Binding-site contacts:
Ligand atom C1 contacts residue GOL1 of chain 1.E at 4.1 Å.
Ligand atom C3 contacts residue MET95 of chain 1.A at 3.7 Å (hydrophobic).
Ligand atom F1 contacts residue ILE69 of chain 1.A at 3.9 Å.
Ligand atom O2 contacts residue PRO58 of chain 1.A at 3.9 Å.
Ligand atom C contacts residue GOL1 of chain 1.E at 4.1 Å.
Ligand atom F2 contacts residue PRO58 of chain 1.A at 3.5 Å.
Ligand atom C2 contacts residue PRO58 of chain 1.A at 4.3 Å (hydrophobic).
Ligand atom C contacts residue ALA55 of chain 1.A at 4.5 Å (hydrophobic).
Ligand atom F1 contacts residue VAL61 of chain 1.A at 3.9 Å.
Ligand atom F2 contacts residue VAL61 of chain 1.A at 3.6 Å.
Ligand atom O1 contacts residue ALA55 of chain 1.A at 4.5 Å.
Ligand atom C4 contacts residue MET95 of chain 1.A at 3.5 Å (hydrophobic).
Ligand atom C1 contacts residue LYS57 of chain 1.A at 4.3 Å.
Ligand atom C3 contacts residue ILE69 of chain 1.A at 3.8 Å (hydrophobic).
Ligand atom F2 contacts residue TRP97 of chain 1.A at 3.8 Å.
Ligand atom C2 contacts residue VAL61 of chain 1.A at 4.0 Å (hydrophobic).
Ligand atom C contacts residue GLY48 of chain 1.A at 4.0 Å.
Ligand atom F1 contacts residue GOL1 of chain 1.E at 3.8 Å.
Ligand atom O1 contacts residue GOL1 of chain 1.E at 3.1 Å (h-bond).
Ligand atom C contacts residue LEU56 of chain 1.A at 3.6 Å (hydrophobic).
Ligand atom F2 contacts residue ILE69 of chain 1.A at 4.2 Å.
Ligand atom O2 contacts residue MET95 of chain 1.A at 2.5 Å (h-bond).
Ligand atom C1 contacts residue VAL61 of chain 1.A at 3.9 Å (hydrophobic).
Ligand atom C2 contacts residue ILE69 of chain 1.A at 4.2 Å (hydrophobic).
Ligand atom C4 contacts residue GLY48 of chain 1.A at 4.2 Å.
Ligand atom C3 contacts residue GLY48 of chain 1.A at 4.4 Å.
Ligand atom C1 contacts residue PRO58 of chain 1.A at 4.2 Å (hydrophobic).
Ligand atom C1 contacts residue LEU56 of chain 1.A at 3.1 Å (hydrophobic).
Ligand atom O1 contacts residue GLY48 of chain 1.A at 2.7 Å (h-bond).
Ligand atom F1 contacts residue GLY48 of chain 1.A at 3.6 Å.

A small-molecule ligand and the protein it binds are described below.
Small molecule (SMILES): O[C@H]1CC(F)(F)C[C@@H]1O

Sequence of chain 1.A:
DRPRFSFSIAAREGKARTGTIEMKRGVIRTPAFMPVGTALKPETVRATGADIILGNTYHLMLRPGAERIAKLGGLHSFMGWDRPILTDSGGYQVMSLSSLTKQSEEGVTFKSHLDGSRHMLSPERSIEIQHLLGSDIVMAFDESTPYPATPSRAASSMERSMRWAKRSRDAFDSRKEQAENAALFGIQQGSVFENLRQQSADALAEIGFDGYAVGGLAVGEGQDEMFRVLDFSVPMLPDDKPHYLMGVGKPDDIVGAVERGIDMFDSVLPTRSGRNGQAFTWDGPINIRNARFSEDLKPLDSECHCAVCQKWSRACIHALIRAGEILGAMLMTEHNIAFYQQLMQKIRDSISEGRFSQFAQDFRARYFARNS